This small molecule binds to this protein.
Small molecule (SMILES): CC[C@@H](NC(=O)c1cnn2cc(C)cnc12)c1ccc(OC(F)(F)F)cc1

Sequence of chain 1.D:
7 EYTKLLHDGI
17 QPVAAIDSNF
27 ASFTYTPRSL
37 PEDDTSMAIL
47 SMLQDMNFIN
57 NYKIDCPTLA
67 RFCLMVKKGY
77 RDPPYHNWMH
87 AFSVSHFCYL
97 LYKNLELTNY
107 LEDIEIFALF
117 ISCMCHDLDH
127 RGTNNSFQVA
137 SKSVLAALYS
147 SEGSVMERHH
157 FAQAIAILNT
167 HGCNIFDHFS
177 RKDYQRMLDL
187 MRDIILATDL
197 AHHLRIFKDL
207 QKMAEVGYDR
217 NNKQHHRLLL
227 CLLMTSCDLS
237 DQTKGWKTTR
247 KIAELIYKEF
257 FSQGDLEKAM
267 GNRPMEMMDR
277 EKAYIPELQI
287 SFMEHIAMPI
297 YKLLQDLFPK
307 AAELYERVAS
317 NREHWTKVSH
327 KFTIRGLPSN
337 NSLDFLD

Binding-site contacts:
Ligand atom F25 contacts residue ILE292 of chain 1.D at 3.6 Å.
Ligand atom C2 contacts residue ILE252 of chain 1.D at 3.5 Å (hydrophobic).
Ligand atom F25 contacts residue LEU235 of chain 1.D at 3.5 Å.
Ligand atom C6 contacts residue GLN285 of chain 1.D at 3.2 Å.
Ligand atom C11 contacts residue PHE288 of chain 1.D at 3.6 Å (hydrophobic).
Ligand atom C18 contacts residue LEU235 of chain 1.D at 3.8 Å (hydrophobic).
Ligand atom C19 contacts residue THR194 of chain 1.D at 3.5 Å.
Ligand atom C1 contacts residue PHE288 of chain 1.D at 3.5 Å (hydrophobic).
Ligand atom C16 contacts residue HIS82 of chain 1.D at 3.5 Å.
Ligand atom N4 contacts residue PHE288 of chain 1.D at 3.4 Å.
Ligand atom N5 contacts residue GLN285 of chain 1.D at 3.4 Å (h-bond).
Ligand atom C1 contacts residue ILE252 of chain 1.D at 3.3 Å (hydrophobic).
Ligand atom C18 contacts residue ASP234 of chain 1.D at 3.7 Å.
Ligand atom F25 contacts residue LEU196 of chain 1.D at 3.6 Å.
Ligand atom O12 contacts residue ILE252 of chain 1.D at 3.7 Å.
Ligand atom O12 contacts residue LEU235 of chain 1.D at 3.5 Å.
Ligand atom C8 contacts residue PHE256 of chain 1.D at 3.6 Å (hydrophobic).
Ligand atom C10 contacts residue TYR253 of chain 1.D at 3.4 Å (hydrophobic).
Ligand atom C6 contacts residue TYR253 of chain 1.D at 3.7 Å (hydrophobic).
Ligand atom C3 contacts residue PHE288 of chain 1.D at 3.5 Å (hydrophobic).
Ligand atom C17 contacts residue LEU235 of chain 1.D at 3.7 Å (hydrophobic).
Ligand atom F26 contacts residue THR231 of chain 1.D at 3.3 Å.
Ligand atom F27 contacts residue THR231 of chain 1.D at 3.1 Å.
Ligand atom F27 contacts residue HIS199 of chain 1.D at 3.3 Å.
Ligand atom C7 contacts residue PHE288 of chain 1.D at 3.7 Å (hydrophobic).
Ligand atom C10 contacts residue MET273 of chain 1.D at 3.8 Å (hydrophobic).
Ligand atom N13 contacts residue PHE288 of chain 1.D at 3.8 Å.
Ligand atom C19 contacts residue ASP234 of chain 1.D at 3.3 Å.
Ligand atom N5 contacts residue PHE288 of chain 1.D at 3.6 Å.
Ligand atom C20 contacts residue THR194 of chain 1.D at 3.8 Å.
Ligand atom C6 contacts residue PHE288 of chain 1.D at 3.6 Å (hydrophobic).
Ligand atom O23 contacts residue LEU196 of chain 1.D at 3.5 Å.
Ligand atom N4 contacts residue GLN285 of chain 1.D at 3.8 Å.
Ligand atom C2 contacts residue PHE288 of chain 1.D at 3.4 Å (hydrophobic).
Ligand atom C1 contacts residue GLN238 of chain 1.D at 3.5 Å.
Ligand atom N9 contacts residue PHE288 of chain 1.D at 3.5 Å.
Ligand atom O23 contacts residue THR194 of chain 1.D at 3.4 Å (h-bond).
Ligand atom C10 contacts residue LEU284 of chain 1.D at 3.6 Å (hydrophobic).
Ligand atom C11 contacts residue ILE252 of chain 1.D at 3.7 Å (hydrophobic).
Ligand atom C8 contacts residue PHE288 of chain 1.D at 3.5 Å (hydrophobic).